Sequence of chain 8.A:
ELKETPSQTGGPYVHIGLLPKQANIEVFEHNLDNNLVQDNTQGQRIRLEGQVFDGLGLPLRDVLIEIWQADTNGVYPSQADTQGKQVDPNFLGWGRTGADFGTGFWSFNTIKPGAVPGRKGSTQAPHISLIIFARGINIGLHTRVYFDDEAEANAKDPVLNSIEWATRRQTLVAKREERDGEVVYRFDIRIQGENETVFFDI

Sequence of chain 8.B:
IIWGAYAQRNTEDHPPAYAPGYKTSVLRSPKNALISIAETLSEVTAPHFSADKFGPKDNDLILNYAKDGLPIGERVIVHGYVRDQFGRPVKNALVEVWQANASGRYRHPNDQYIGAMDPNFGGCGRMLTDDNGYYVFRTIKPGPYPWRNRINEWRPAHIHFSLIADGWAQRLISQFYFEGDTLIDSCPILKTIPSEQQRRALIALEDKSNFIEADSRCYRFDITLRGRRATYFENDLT

A small-molecule ligand and the protein it binds are described below.
Small molecule (SMILES): O=[N+]([O-])c1ccc(O)c(O)c1

Binding-site contacts:
Ligand atom C1 contacts residue FE1 of chain 8.C at 2.8 Å.
Ligand atom N9 contacts residue ILE192 of chain 8.B at 3.8 Å.
Ligand atom O11 contacts residue TYR25 of chain 8.B at 3.8 Å.
Ligand atom C3 contacts residue ARG158 of chain 8.B at 3.8 Å.
Ligand atom O8 contacts residue GLN178 of chain 8.B at 3.8 Å.
Ligand atom C2 contacts residue FE1 of chain 8.C at 2.8 Å.
Ligand atom O10 contacts residue PRO19 of chain 8.A at 4.0 Å.
Ligand atom O11 contacts residue TRP150 of chain 8.B at 3.4 Å.
Ligand atom O8 contacts residue ARG158 of chain 8.B at 2.9 Å (salt-bridge).
Ligand atom N9 contacts residue PRO19 of chain 8.A at 3.5 Å.
Ligand atom O10 contacts residue ARG142 of chain 8.A at 3.9 Å.
Ligand atom O10 contacts residue THR16 of chain 8.A at 3.6 Å.
Ligand atom O10 contacts residue TYR25 of chain 8.B at 2.4 Å (h-bond).
Ligand atom C5 contacts residue PRO19 of chain 8.A at 3.5 Å (hydrophobic).
Ligand atom C6 contacts residue TYR148 of chain 8.B at 3.8 Å (hydrophobic).
Ligand atom C5 contacts residue TRP150 of chain 8.B at 4.0 Å (hydrophobic).
Ligand atom O7 contacts residue TYR109 of chain 8.B at 3.0 Å (h-bond).
Ligand atom O8 contacts residue HIS161 of chain 8.B at 3.1 Å (h-bond).
Ligand atom O10 contacts residue ILE192 of chain 8.B at 3.5 Å.
Ligand atom C4 contacts residue ILE192 of chain 8.B at 3.9 Å (hydrophobic).
Ligand atom O7 contacts residue FE1 of chain 8.C at 2.1 Å.
Ligand atom C1 contacts residue ARG158 of chain 8.B at 3.7 Å.
Ligand atom O7 contacts residue ARG158 of chain 8.B at 3.8 Å.
Ligand atom C3 contacts residue ILE192 of chain 8.B at 3.8 Å (hydrophobic).
Ligand atom O7 contacts residue HIS161 of chain 8.B at 3.1 Å (h-bond).
Ligand atom C3 contacts residue PRO19 of chain 8.A at 3.6 Å (hydrophobic).
Ligand atom N9 contacts residue TYR25 of chain 8.B at 3.5 Å (h-bond).
Ligand atom O8 contacts residue HIS163 of chain 8.B at 2.7 Å.
Ligand atom C1 contacts residue HIS161 of chain 8.B at 4.0 Å.
Ligand atom C2 contacts residue ARG158 of chain 8.B at 3.2 Å.
Ligand atom C4 contacts residue PRO19 of chain 8.A at 3.3 Å (hydrophobic).
Ligand atom O8 contacts residue FE1 of chain 8.C at 2.2 Å.
Ligand atom O7 contacts residue TYR148 of chain 8.B at 3.9 Å.
Ligand atom O11 contacts residue ARG142 of chain 8.A at 3.7 Å.
Ligand atom C2 contacts residue HIS163 of chain 8.B at 3.9 Å.
Ligand atom O11 contacts residue PRO19 of chain 8.A at 3.9 Å.
Ligand atom N9 contacts residue TRP150 of chain 8.B at 4.0 Å.
Ligand atom C6 contacts residue ARG158 of chain 8.B at 3.9 Å.
Ligand atom C3 contacts residue GLY18 of chain 8.A at 3.7 Å.
Ligand atom C2 contacts residue HIS161 of chain 8.B at 4.0 Å.